The small molecule below binds the protein below.
Small molecule (SMILES): CC[C@H](NC(=O)[C@@H](N)CCCN=C(N)N)C(=O)N[C@@H](CCCN=C(N)N)C(=O)N[C@@H](CCCN=C(N)N)C(=O)N[C@@H](CCCN=C(N)N)C(=O)N[C@@H](CC1=NC=NC1)CN1CCC[C@H]1C(=O)N[C@@H](CO)C(=O)NCC=O

Sequence of chain 1.A:
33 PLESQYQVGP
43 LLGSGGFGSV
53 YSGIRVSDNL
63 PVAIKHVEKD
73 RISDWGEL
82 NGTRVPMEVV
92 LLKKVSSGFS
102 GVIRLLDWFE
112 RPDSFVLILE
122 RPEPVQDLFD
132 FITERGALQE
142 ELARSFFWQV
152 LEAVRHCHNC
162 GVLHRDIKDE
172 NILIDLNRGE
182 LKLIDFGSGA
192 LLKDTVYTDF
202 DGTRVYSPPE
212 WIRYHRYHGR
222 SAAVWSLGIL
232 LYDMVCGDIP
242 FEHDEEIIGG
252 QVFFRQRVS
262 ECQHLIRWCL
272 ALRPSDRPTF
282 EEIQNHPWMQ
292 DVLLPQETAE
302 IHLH

Binding-site contacts:
Ligand atom NH1 contacts residue ASP170 of chain 1.A at 3.6 Å.
Ligand atom NE2 contacts residue GLU243 of chain 1.A at 2.7 Å (salt-bridge).
Ligand atom NE contacts residue PHE130 of chain 1.A at 3.6 Å.
Ligand atom CD contacts residue GLY238 of chain 1.A at 3.5 Å.
Ligand atom NH2 contacts residue ASP170 of chain 1.A at 2.8 Å (salt-bridge).
Ligand atom N contacts residue ASP202 of chain 1.A at 2.8 Å (salt-bridge).
Ligand atom CD contacts residue GLU171 of chain 1.A at 3.4 Å.
Ligand atom CB contacts residue GLU171 of chain 1.A at 3.3 Å.
Ligand atom CG contacts residue ASP239 of chain 1.A at 3.6 Å.
Ligand atom OG contacts residue ASP167 of chain 1.A at 2.7 Å (salt-bridge).
Ligand atom NH2 contacts residue ILE133 of chain 1.A at 3.6 Å.
Ligand atom N contacts residue PHE130 of chain 1.A at 3.6 Å.
Ligand atom NH2 contacts residue ASP128 of chain 1.A at 2.8 Å (salt-bridge).
Ligand atom NE contacts residue THR134 of chain 1.A at 2.8 Å (h-bond).
Ligand atom CB contacts residue THR204 of chain 1.A at 3.4 Å.
Ligand atom CG contacts residue PHE130 of chain 1.A at 3.6 Å (hydrophobic).
Ligand atom CG contacts residue GLU171 of chain 1.A at 3.3 Å.
Ligand atom CE1 contacts residue GLU243 of chain 1.A at 3.6 Å.
Ligand atom C contacts residue PHE130 of chain 1.A at 3.6 Å (hydrophobic).
Ligand atom NH1 contacts residue ASP239 of chain 1.A at 3.0 Å (salt-bridge).
Ligand atom O contacts residue PHE130 of chain 1.A at 3.5 Å.
Ligand atom CB contacts residue ASP239 of chain 1.A at 3.5 Å.
Ligand atom CG contacts residue VAL206 of chain 1.A at 3.5 Å (hydrophobic).
Ligand atom CE1 contacts residue ILE240 of chain 1.A at 3.5 Å (hydrophobic).
Ligand atom O contacts residue GLY48 of chain 1.A at 3.4 Å.
Ligand atom NH2 contacts residue ASP131 of chain 1.A at 3.0 Å (salt-bridge).
Ligand atom CB contacts residue ASP167 of chain 1.A at 3.3 Å.
Ligand atom CA contacts residue ASP239 of chain 1.A at 3.5 Å.
Ligand atom N contacts residue GLU171 of chain 1.A at 3.1 Å (salt-bridge).
Ligand atom CD contacts residue ARG256 of chain 1.A at 3.6 Å.
Ligand atom CB contacts residue THR204 of chain 1.A at 3.6 Å.
Ligand atom CD contacts residue THR134 of chain 1.A at 3.6 Å.
Ligand atom NH2 contacts residue PHE130 of chain 1.A at 2.9 Å (h-bond).
Ligand atom NH1 contacts residue GLU171 of chain 1.A at 3.0 Å (salt-bridge).
Ligand atom CZ contacts residue PHE130 of chain 1.A at 3.5 Å (hydrophobic).
Ligand atom OG contacts residue THR204 of chain 1.A at 3.5 Å (h-bond).
Ligand atom CA contacts residue ASP202 of chain 1.A at 3.5 Å.
Ligand atom NH1 contacts residue GLY238 of chain 1.A at 3.5 Å (h-bond).
Ligand atom CD2 contacts residue GLU243 of chain 1.A at 3.6 Å.
Ligand atom NH1 contacts residue ASP234 of chain 1.A at 3.0 Å (salt-bridge).